Sequence of chain 21.A:
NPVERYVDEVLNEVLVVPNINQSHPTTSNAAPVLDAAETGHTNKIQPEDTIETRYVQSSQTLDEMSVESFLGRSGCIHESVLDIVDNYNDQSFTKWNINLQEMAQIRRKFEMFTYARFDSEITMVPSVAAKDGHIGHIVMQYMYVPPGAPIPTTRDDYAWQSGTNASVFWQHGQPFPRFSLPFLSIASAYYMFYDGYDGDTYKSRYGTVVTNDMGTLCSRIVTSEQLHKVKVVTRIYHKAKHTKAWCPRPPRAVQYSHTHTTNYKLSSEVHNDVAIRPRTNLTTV

The small molecule below binds the protein below.
Small molecule (SMILES): Cc1cc(CCCOc2c(C)cc(-c3noc(C(F)(F)F)n3)cc2C)on1

Binding-site contacts:
Ligand atom N3A contacts residue TYR144 of chain 21.A at 3.5 Å.
Ligand atom O1 contacts residue MET214 of chain 21.A at 3.5 Å (h-bond).
Ligand atom F2 contacts residue TYR144 of chain 21.A at 3.0 Å.
Ligand atom CM4 contacts residue PHE179 of chain 21.A at 3.5 Å (hydrophobic).
Ligand atom O1A contacts residue MET124 of chain 21.A at 3.2 Å.
Ligand atom F3 contacts residue TYR142 of chain 21.A at 3.8 Å.
Ligand atom F1 contacts residue TYR144 of chain 21.A at 3.3 Å.
Ligand atom CM6 contacts residue LEU181 of chain 21.A at 3.5 Å (hydrophobic).
Ligand atom N1A contacts residue MET124 of chain 21.A at 3.5 Å.
Ligand atom C2B contacts residue ILE98 of chain 21.A at 3.7 Å (hydrophobic).
Ligand atom O1A contacts residue LEU217 of chain 21.A at 3.0 Å.
Ligand atom C4 contacts residue TYR190 of chain 21.A at 3.6 Å (hydrophobic).
Ligand atom CM6 contacts residue LEU184 of chain 21.A at 3.4 Å (hydrophobic).
Ligand atom CM3 contacts residue ASN212 of chain 21.A at 3.5 Å.
Ligand atom C6B contacts residue LEU181 of chain 21.A at 3.3 Å (hydrophobic).
Ligand atom F2 contacts residue TYR142 of chain 21.A at 2.8 Å.
Ligand atom N3A contacts residue PHE179 of chain 21.A at 3.4 Å.
Ligand atom F3 contacts residue PHE179 of chain 21.A at 3.0 Å.
Ligand atom F2 contacts residue ALA166 of chain 21.A at 3.5 Å.
Ligand atom O1A contacts residue PHE179 of chain 21.A at 3.3 Å.
Ligand atom C3A contacts residue LEU217 of chain 21.A at 3.6 Å (hydrophobic).
Ligand atom C6B contacts residue ILE98 of chain 21.A at 3.7 Å (hydrophobic).
Ligand atom C5B contacts residue ILE98 of chain 21.A at 3.5 Å (hydrophobic).
Ligand atom C2A contacts residue PHE179 of chain 21.A at 3.6 Å (hydrophobic).
Ligand atom C1B contacts residue ILE98 of chain 21.A at 3.4 Å (hydrophobic).
Ligand atom C3A contacts residue PHE179 of chain 21.A at 3.1 Å (hydrophobic).
Ligand atom F2 contacts residue MET143 of chain 21.A at 3.3 Å.
Ligand atom O1B contacts residue ILE98 of chain 21.A at 3.3 Å.
Ligand atom C4 contacts residue LEU100 of chain 21.A at 3.7 Å (hydrophobic).
Ligand atom C4B contacts residue ILE98 of chain 21.A at 3.8 Å (hydrophobic).
Ligand atom CM2 contacts residue ILE122 of chain 21.A at 3.8 Å (hydrophobic).
Ligand atom N1A contacts residue PHE179 of chain 21.A at 3.6 Å.
Ligand atom N1A contacts residue LEU217 of chain 21.A at 3.3 Å.
Ligand atom F1 contacts residue ALA166 of chain 21.A at 3.6 Å.
Ligand atom CM2 contacts residue ILE77 of chain 21.A at 3.1 Å (hydrophobic).
Ligand atom N2 contacts residue MET214 of chain 21.A at 3.8 Å.
Ligand atom C5B contacts residue LEU181 of chain 21.A at 3.5 Å (hydrophobic).
Ligand atom F3 contacts residue VAL168 of chain 21.A at 3.0 Å.
Ligand atom F1 contacts residue PHE179 of chain 21.A at 3.8 Å.
Ligand atom CM4 contacts residue TYR144 of chain 21.A at 3.8 Å (hydrophobic).